Binding-site contacts:
Ligand atom C7 contacts residue ASN32 of chain 1.E at 3.4 Å.
Ligand atom O5 contacts residue ASN32 of chain 1.E at 2.4 Å (h-bond).
Ligand atom O6 contacts residue LEU52 of chain 1.F at 4.0 Å.
Ligand atom C1 contacts residue ASN32 of chain 1.E at 1.5 Å.
Ligand atom C6 contacts residue THR313 of chain 1.E at 4.4 Å.
Ligand atom O7 contacts residue ASN32 of chain 1.E at 3.6 Å (h-bond).
Ligand atom O3 contacts residue ASN32 of chain 1.E at 4.3 Å.
Ligand atom O6 contacts residue ASN32 of chain 1.E at 4.4 Å.
Ligand atom O6 contacts residue THR313 of chain 1.E at 3.8 Å.
Ligand atom O5 contacts residue THR313 of chain 1.E at 3.6 Å (h-bond).
Ligand atom C4 contacts residue ASN32 of chain 1.E at 4.0 Å.
Ligand atom C6 contacts residue THR34 of chain 1.E at 4.1 Å.
Ligand atom C5 contacts residue ASN32 of chain 1.E at 3.6 Å.
Ligand atom O5 contacts residue ALA33 of chain 1.E at 3.9 Å.
Ligand atom C1 contacts residue THR313 of chain 1.E at 4.1 Å.
Ligand atom N2 contacts residue ASN32 of chain 1.E at 2.8 Å (h-bond).
Ligand atom C3 contacts residue ASN32 of chain 1.E at 3.6 Å.
Ligand atom C1 contacts residue ALA33 of chain 1.E at 4.2 Å (hydrophobic).
Ligand atom C2 contacts residue ASN32 of chain 1.E at 2.2 Å.

Sequence of chain 1.E:
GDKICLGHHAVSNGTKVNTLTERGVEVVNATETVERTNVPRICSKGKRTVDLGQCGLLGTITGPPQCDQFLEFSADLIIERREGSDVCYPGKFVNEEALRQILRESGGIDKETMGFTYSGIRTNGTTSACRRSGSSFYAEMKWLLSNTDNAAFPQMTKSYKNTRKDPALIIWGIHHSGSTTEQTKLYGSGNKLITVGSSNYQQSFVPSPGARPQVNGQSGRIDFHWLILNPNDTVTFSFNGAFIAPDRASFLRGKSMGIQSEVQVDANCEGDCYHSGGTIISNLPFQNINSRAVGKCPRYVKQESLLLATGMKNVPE

The small molecule below binds the protein below.
Small molecule (SMILES): CC(=O)N[C@@H]1[C@@H](O)[C@H](O)[C@@H](CO)O[C@H]1O

Sequence of chain 1.F:
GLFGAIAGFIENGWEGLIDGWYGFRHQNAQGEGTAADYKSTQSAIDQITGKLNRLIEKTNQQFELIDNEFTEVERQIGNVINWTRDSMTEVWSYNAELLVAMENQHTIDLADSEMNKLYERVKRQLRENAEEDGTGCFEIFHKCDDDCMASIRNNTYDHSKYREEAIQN